Sequence of chain 48.E:
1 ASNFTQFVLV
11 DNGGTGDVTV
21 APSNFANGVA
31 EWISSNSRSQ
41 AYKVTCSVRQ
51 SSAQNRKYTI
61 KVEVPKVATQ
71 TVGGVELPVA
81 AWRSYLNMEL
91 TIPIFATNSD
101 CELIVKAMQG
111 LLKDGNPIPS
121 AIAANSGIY

The small molecule below binds the protein below.
Small molecule (SMILES): Nc1ccn([C@@H]2O[C@H](CO[P](=O)(O)O[C@H]3[C@@H](O)[C@H](n4ccc(N)nc4=O)O[C@@H]3CO[P](=O)(O)O[C@H]3[C@@H](O)[C@H](n4cnc5c(N)ncnc54)O[C@@H]3CO[P](=O)(O)O[C@H]3[C@@H](O)[C@H](n4ccc(N)nc4=O)O[C@@H]3CO[P](=O)(O)O[C@H]3[C@@H](O)[C@H](n4ccc(=O)[nH]c4=O)O[C@@H]3CO[P](=O)(O)O[C@H]3[C@@H](O)[C@H](n4cnc5c(N)ncnc54)O[C@@H]3CO[P](=O)(O)O[C@H]3[C@@H](O)[C@H](n4cnc5c(=O)nc(N)[nH]c54)O[C@@H]3CO[P](=O)(O)O[C@H]3[C@@H](O)[C@H](n4cnc5c(=O)nc(N)[nH]c54)O[C@@H]3CO)[C@@H](O)[C@H]2O)c(=O)n1

Sequence of chain 37.E:
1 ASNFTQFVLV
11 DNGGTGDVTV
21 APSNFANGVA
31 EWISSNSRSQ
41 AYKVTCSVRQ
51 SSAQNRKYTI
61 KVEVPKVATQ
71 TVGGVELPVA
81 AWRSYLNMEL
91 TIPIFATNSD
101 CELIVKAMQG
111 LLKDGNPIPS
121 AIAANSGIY

Binding-site contacts:
Ligand atom O3' contacts residue SER51 of chain 48.E at 3.3 Å (h-bond).
Ligand atom P contacts residue SER51 of chain 48.E at 3.5 Å.
Ligand atom OP2 contacts residue SER51 of chain 48.E at 3.4 Å (h-bond).
Ligand atom C6 contacts residue THR45 of chain 37.E at 3.3 Å.
Ligand atom N3 contacts residue TYR85 of chain 37.E at 3.5 Å.
Ligand atom O2' contacts residue GLU63 of chain 37.E at 3.2 Å (salt-bridge).
Ligand atom O2' contacts residue TYR85 of chain 37.E at 3.4 Å.
Ligand atom C4 contacts residue TYR85 of chain 37.E at 3.6 Å (hydrophobic).
Ligand atom C2 contacts residue SER47 of chain 37.E at 3.2 Å.
Ligand atom N7 contacts residue LYS61 of chain 37.E at 3.3 Å.
Ligand atom OP2 contacts residue ARG49 of chain 48.E at 2.3 Å (salt-bridge).
Ligand atom C8 contacts residue LYS61 of chain 37.E at 3.4 Å.
Ligand atom OP1 contacts residue SER51 of chain 48.E at 2.9 Å (h-bond).
Ligand atom O3' contacts residue ARG49 of chain 48.E at 3.4 Å (salt-bridge).
Ligand atom C5' contacts residue SER51 of chain 48.E at 3.3 Å.
Ligand atom OP1 contacts residue SER51 of chain 48.E at 3.5 Å.
Ligand atom O2 contacts residue ASN87 of chain 37.E at 3.3 Å (h-bond).
Ligand atom C5' contacts residue TYR85 of chain 37.E at 2.9 Å (hydrophobic).
Ligand atom N6 contacts residue THR45 of chain 37.E at 2.7 Å (h-bond).
Ligand atom C4' contacts residue TYR85 of chain 37.E at 3.2 Å (hydrophobic).
Ligand atom N7 contacts residue THR45 of chain 37.E at 2.6 Å (h-bond).
Ligand atom OP2 contacts residue ASN55 of chain 48.E at 3.4 Å (h-bond).
Ligand atom P contacts residue ARG49 of chain 48.E at 3.0 Å.
Ligand atom C2' contacts residue GLU63 of chain 37.E at 3.5 Å.
Ligand atom N1 contacts residue TYR85 of chain 37.E at 3.5 Å.
Ligand atom N1 contacts residue SER47 of chain 37.E at 2.9 Å (h-bond).
Ligand atom OP2 contacts residue TYR85 of chain 37.E at 2.7 Å (h-bond).
Ligand atom O4' contacts residue LYS61 of chain 37.E at 2.8 Å (salt-bridge).
Ligand atom N9 contacts residue LYS61 of chain 37.E at 3.3 Å (salt-bridge).
Ligand atom C5 contacts residue THR45 of chain 37.E at 3.2 Å.
Ligand atom OP2 contacts residue LYS57 of chain 48.E at 2.6 Å (salt-bridge).
Ligand atom OP1 contacts residue ASN55 of chain 48.E at 2.8 Å (h-bond).
Ligand atom C2' contacts residue TYR85 of chain 37.E at 3.4 Å (hydrophobic).
Ligand atom OP1 contacts residue SER52 of chain 48.E at 3.2 Å.
Ligand atom OP2 contacts residue LYS43 of chain 37.E at 2.7 Å (salt-bridge).
Ligand atom N6 contacts residue THR59 of chain 37.E at 2.8 Å (h-bond).
Ligand atom C5' contacts residue ARG49 of chain 48.E at 3.5 Å.
Ligand atom OP1 contacts residue ARG49 of chain 48.E at 2.5 Å (salt-bridge).
Ligand atom C3' contacts residue TYR85 of chain 37.E at 3.4 Å (hydrophobic).
Ligand atom N6 contacts residue CYS46 of chain 37.E at 3.3 Å (h-bond).